Sequence of chain 1.B:
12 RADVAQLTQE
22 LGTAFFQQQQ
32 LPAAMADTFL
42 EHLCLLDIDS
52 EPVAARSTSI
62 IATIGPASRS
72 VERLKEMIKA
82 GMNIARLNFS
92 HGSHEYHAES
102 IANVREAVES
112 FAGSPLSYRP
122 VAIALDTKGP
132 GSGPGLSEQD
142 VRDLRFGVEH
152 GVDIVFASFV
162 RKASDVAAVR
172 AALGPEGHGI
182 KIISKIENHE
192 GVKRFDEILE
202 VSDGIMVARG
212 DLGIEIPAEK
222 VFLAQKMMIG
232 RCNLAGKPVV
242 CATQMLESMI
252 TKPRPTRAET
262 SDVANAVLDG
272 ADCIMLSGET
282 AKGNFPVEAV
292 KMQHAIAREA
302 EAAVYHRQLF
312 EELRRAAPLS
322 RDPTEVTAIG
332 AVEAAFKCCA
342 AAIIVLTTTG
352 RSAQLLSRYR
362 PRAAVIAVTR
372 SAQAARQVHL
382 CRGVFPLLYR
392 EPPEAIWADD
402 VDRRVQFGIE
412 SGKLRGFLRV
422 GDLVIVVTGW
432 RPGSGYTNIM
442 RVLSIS

Binding-site contacts:
Ligand atom O7 contacts residue THR64 of chain 1.B at 3.8 Å.
Ligand atom C6 contacts residue PRO67 of chain 1.B at 3.7 Å (hydrophobic).
Ligand atom O4 contacts residue PRO67 of chain 1.B at 3.8 Å.
Ligand atom O contacts residue GLY279 of chain 1.B at 3.2 Å (h-bond).
Ligand atom O2 contacts residue LYS283 of chain 1.B at 3.1 Å.
Ligand atom C15 contacts residue HIS92 of chain 1.B at 3.4 Å.
Ligand atom C10 contacts residue GLY93 of chain 1.B at 3.5 Å.
Ligand atom C11 contacts residue TYR97 of chain 1.B at 3.7 Å (hydrophobic).
Ligand atom C15 contacts residue ASN89 of chain 1.B at 3.6 Å.
Ligand atom O contacts residue ALA282 of chain 1.B at 3.3 Å.
Ligand atom C16 contacts residue HIS92 of chain 1.B at 3.8 Å.
Ligand atom C9 contacts residue TYR97 of chain 1.B at 4.0 Å (hydrophobic).
Ligand atom O3 contacts residue HIS92 of chain 1.B at 3.5 Å.
Ligand atom C12 contacts residue HIS92 of chain 1.B at 3.7 Å.
Ligand atom N contacts residue GLY279 of chain 1.B at 3.9 Å.
Ligand atom C7 contacts residue PRO67 of chain 1.B at 3.5 Å (hydrophobic).
Ligand atom O contacts residue THR64 of chain 1.B at 3.2 Å.
Ligand atom C12 contacts residue PRO67 of chain 1.B at 3.9 Å (hydrophobic).
Ligand atom C3 contacts residue HIS92 of chain 1.B at 3.8 Å.
Ligand atom N contacts residue SER278 of chain 1.B at 4.0 Å.
Ligand atom C1 contacts residue ALA282 of chain 1.B at 3.7 Å (hydrophobic).
Ligand atom C2 contacts residue LYS283 of chain 1.B at 3.9 Å.
Ligand atom C13 contacts residue HIS92 of chain 1.B at 3.5 Å.
Ligand atom O contacts residue SER278 of chain 1.B at 2.9 Å.
Ligand atom C3 contacts residue ALA282 of chain 1.B at 3.7 Å (hydrophobic).
Ligand atom C10 contacts residue TYR97 of chain 1.B at 3.5 Å (hydrophobic).
Ligand atom C14 contacts residue HIS92 of chain 1.B at 3.7 Å.
Ligand atom S contacts residue THR64 of chain 1.B at 3.9 Å.
Ligand atom C contacts residue ALA282 of chain 1.B at 3.5 Å (hydrophobic).
Ligand atom C8 contacts residue PRO67 of chain 1.B at 3.5 Å (hydrophobic).
Ligand atom O1 contacts residue GLY279 of chain 1.B at 3.5 Å.
Ligand atom O7 contacts residue ASN89 of chain 1.B at 2.6 Å (h-bond).
Ligand atom C11 contacts residue HIS92 of chain 1.B at 4.0 Å.
Ligand atom O3 contacts residue ASN89 of chain 1.B at 4.0 Å.
Ligand atom O4 contacts residue LYS283 of chain 1.B at 3.5 Å.
Ligand atom O3 contacts residue HIS98 of chain 1.B at 3.9 Å.
Ligand atom S contacts residue ASN89 of chain 1.B at 3.9 Å.
Ligand atom O7 contacts residue ARG87 of chain 1.B at 3.5 Å (salt-bridge).
Ligand atom C11 contacts residue GLY93 of chain 1.B at 3.6 Å.
Ligand atom O5 contacts residue HIS92 of chain 1.B at 3.2 Å (h-bond).

The protein below binds the small molecule below.
Small molecule (SMILES): O=C(O)CCNS(=O)(=O)c1cc2c(c(O)c1O)C(=O)c1ccccc1C2=O